The small molecule below binds the protein below.
Small molecule (SMILES): CC[C@H](CO)Nc1nc(NCc2ccccc2O)c2ncn(C(C)C)c2n1

Binding-site contacts:
Ligand atom C23 contacts residue LYS89 of chain 1.A at 3.8 Å.
Ligand atom N7 contacts residue ALA31 of chain 1.A at 3.5 Å.
Ligand atom N9 contacts residue LEU134 of chain 1.A at 3.4 Å.
Ligand atom C5 contacts residue LEU134 of chain 1.A at 3.2 Å (hydrophobic).
Ligand atom C8 contacts residue GLU81 of chain 1.A at 3.0 Å.
Ligand atom C26 contacts residue VAL18 of chain 1.A at 3.6 Å (hydrophobic).
Ligand atom C20 contacts residue LEU83 of chain 1.A at 3.7 Å (hydrophobic).
Ligand atom C4 contacts residue LEU83 of chain 1.A at 3.8 Å (hydrophobic).
Ligand atom C11 contacts residue PHE80 of chain 1.A at 3.5 Å (hydrophobic).
Ligand atom C8 contacts residue LEU134 of chain 1.A at 3.6 Å (hydrophobic).
Ligand atom C21 contacts residue HIS84 of chain 1.A at 3.8 Å.
Ligand atom O27 contacts residue LYS89 of chain 1.A at 3.7 Å.
Ligand atom C23 contacts residue ILE10 of chain 1.A at 3.7 Å (hydrophobic).
Ligand atom C6 contacts residue LEU134 of chain 1.A at 3.3 Å (hydrophobic).
Ligand atom O16 contacts residue ASN132 of chain 1.A at 3.4 Å.
Ligand atom C8 contacts residue ALA31 of chain 1.A at 3.4 Å (hydrophobic).
Ligand atom C25 contacts residue VAL18 of chain 1.A at 3.1 Å (hydrophobic).
Ligand atom C12 contacts residue ALA144 of chain 1.A at 3.6 Å (hydrophobic).
Ligand atom N17 contacts residue LEU83 of chain 1.A at 2.8 Å (h-bond).
Ligand atom C24 contacts residue LYS89 of chain 1.A at 3.5 Å.
Ligand atom C20 contacts residue HIS84 of chain 1.A at 3.1 Å.
Ligand atom C4 contacts residue LEU134 of chain 1.A at 3.6 Å (hydrophobic).
Ligand atom N1 contacts residue ILE10 of chain 1.A at 3.7 Å.
Ligand atom O27 contacts residue ILE10 of chain 1.A at 3.8 Å.
Ligand atom O16 contacts residue GLN131 of chain 1.A at 3.5 Å (h-bond).
Ligand atom N13 contacts residue ILE10 of chain 1.A at 3.8 Å.
Ligand atom C26 contacts residue GLU12 of chain 1.A at 3.4 Å.
Ligand atom C18 contacts residue LEU83 of chain 1.A at 3.2 Å (hydrophobic).
Ligand atom C2 contacts residue ILE10 of chain 1.A at 3.6 Å (hydrophobic).
Ligand atom C19 contacts residue LYS89 of chain 1.A at 3.5 Å.
Ligand atom N9 contacts residue LEU83 of chain 1.A at 3.2 Å (h-bond).
Ligand atom C11 contacts residue VAL18 of chain 1.A at 3.6 Å (hydrophobic).
Ligand atom N7 contacts residue LEU134 of chain 1.A at 3.6 Å.
Ligand atom C26 contacts residue GLY11 of chain 1.A at 3.4 Å.
Ligand atom O16 contacts residue ALA144 of chain 1.A at 3.8 Å.
Ligand atom C10 contacts residue PHE80 of chain 1.A at 3.6 Å (hydrophobic).
Ligand atom N1 contacts residue LEU134 of chain 1.A at 3.8 Å.
Ligand atom N9 contacts residue PHE82 of chain 1.A at 3.8 Å.
Ligand atom N9 contacts residue GLU81 of chain 1.A at 3.8 Å.
Ligand atom O27 contacts residue ASP86 of chain 1.A at 3.8 Å.

Sequence of chain 1.A:
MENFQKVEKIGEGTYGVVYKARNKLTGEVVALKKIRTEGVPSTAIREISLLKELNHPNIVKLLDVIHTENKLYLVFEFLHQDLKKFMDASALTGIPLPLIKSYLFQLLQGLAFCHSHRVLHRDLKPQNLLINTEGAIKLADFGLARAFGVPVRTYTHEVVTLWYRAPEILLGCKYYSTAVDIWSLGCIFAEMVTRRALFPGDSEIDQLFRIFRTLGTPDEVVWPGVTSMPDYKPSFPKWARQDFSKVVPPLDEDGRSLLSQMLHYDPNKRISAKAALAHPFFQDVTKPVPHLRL